Binding-site contacts:
Ligand atom C1 contacts residue ASN122 of chain 1.B at 1.5 Å.
Ligand atom C4 contacts residue ASN122 of chain 1.B at 4.3 Å.
Ligand atom C6 contacts residue ASN122 of chain 1.B at 4.3 Å.
Ligand atom O7 contacts residue ASN125 of chain 1.B at 4.1 Å.
Ligand atom O7 contacts residue THR124 of chain 1.B at 3.0 Å (h-bond).
Ligand atom C7 contacts residue THR124 of chain 1.B at 4.0 Å.
Ligand atom O6 contacts residue ASN125 of chain 1.B at 3.7 Å.
Ligand atom C8 contacts residue THR124 of chain 1.B at 4.0 Å.
Ligand atom C5 contacts residue THR124 of chain 1.B at 3.7 Å.
Ligand atom C6 contacts residue VAL127 of chain 1.B at 3.7 Å (hydrophobic).
Ligand atom O3 contacts residue ASN122 of chain 1.B at 4.3 Å.
Ligand atom C7 contacts residue ASN122 of chain 1.B at 4.4 Å.
Ligand atom C3 contacts residue ASN122 of chain 1.B at 3.8 Å.
Ligand atom C5 contacts residue VAL127 of chain 1.B at 4.5 Å (hydrophobic).
Ligand atom N2 contacts residue ASN122 of chain 1.B at 3.2 Å (h-bond).
Ligand atom O5 contacts residue THR124 of chain 1.B at 4.0 Å.
Ligand atom O7 contacts residue SER155 of chain 1.B at 3.4 Å (h-bond).
Ligand atom O5 contacts residue VAL127 of chain 1.B at 4.0 Å.
Ligand atom O5 contacts residue ASN122 of chain 1.B at 2.5 Å (h-bond).
Ligand atom O6 contacts residue THR124 of chain 1.B at 3.9 Å.
Ligand atom C6 contacts residue ASN125 of chain 1.B at 4.0 Å.
Ligand atom O6 contacts residue VAL171 of chain 1.B at 4.3 Å.
Ligand atom C6 contacts residue THR124 of chain 1.B at 3.7 Å.
Ligand atom C2 contacts residue ASN122 of chain 1.B at 2.6 Å.
Ligand atom C5 contacts residue ASN122 of chain 1.B at 3.6 Å.
Ligand atom C1 contacts residue THR124 of chain 1.B at 4.4 Å.

A small-molecule ligand and the protein it binds are described below.
Small molecule (SMILES): CC(=O)N[C@H]1[C@H](O[C@H]2[C@H](O)[C@@H](NC(C)=O)CO[C@@H]2CO)O[C@H](CO)[C@@H](O)[C@@H]1O

Sequence of chain 1.B:
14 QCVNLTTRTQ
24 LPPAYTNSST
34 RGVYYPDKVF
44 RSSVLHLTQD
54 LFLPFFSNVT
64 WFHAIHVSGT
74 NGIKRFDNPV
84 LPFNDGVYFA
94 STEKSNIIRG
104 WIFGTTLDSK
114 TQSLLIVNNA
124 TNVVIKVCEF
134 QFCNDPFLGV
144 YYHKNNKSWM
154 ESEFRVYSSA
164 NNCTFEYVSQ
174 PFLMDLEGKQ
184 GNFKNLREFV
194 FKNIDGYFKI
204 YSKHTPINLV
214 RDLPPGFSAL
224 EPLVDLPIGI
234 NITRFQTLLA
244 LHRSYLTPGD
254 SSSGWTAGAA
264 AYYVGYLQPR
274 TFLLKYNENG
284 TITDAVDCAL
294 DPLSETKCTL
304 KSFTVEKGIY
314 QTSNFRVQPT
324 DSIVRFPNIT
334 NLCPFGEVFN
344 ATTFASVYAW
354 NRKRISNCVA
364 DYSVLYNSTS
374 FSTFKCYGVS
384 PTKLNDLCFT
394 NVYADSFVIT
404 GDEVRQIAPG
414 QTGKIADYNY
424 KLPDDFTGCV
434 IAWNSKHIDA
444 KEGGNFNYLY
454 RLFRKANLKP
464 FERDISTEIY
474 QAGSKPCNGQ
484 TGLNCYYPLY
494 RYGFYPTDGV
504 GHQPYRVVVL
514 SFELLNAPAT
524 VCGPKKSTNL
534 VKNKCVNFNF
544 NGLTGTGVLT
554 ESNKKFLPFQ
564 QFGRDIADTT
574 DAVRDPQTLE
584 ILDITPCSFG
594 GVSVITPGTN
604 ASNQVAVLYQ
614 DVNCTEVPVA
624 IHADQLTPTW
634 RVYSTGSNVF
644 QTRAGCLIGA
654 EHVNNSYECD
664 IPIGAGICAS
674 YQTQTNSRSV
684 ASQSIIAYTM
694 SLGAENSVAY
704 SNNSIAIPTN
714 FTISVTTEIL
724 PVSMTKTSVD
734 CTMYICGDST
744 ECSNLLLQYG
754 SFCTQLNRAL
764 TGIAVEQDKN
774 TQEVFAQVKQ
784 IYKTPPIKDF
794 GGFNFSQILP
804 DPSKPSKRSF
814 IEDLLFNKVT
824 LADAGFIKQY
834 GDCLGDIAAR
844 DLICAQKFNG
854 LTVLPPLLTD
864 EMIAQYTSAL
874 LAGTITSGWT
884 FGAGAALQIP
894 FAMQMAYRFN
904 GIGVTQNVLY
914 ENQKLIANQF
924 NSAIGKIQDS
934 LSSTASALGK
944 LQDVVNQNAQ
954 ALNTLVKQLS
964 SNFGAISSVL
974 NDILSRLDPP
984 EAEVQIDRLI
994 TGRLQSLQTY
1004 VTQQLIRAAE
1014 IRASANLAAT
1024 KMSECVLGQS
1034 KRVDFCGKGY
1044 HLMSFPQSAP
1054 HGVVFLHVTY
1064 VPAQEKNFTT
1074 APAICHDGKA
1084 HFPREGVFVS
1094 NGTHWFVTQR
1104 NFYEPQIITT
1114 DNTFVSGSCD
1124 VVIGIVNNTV